Sequence of chain 22.A:
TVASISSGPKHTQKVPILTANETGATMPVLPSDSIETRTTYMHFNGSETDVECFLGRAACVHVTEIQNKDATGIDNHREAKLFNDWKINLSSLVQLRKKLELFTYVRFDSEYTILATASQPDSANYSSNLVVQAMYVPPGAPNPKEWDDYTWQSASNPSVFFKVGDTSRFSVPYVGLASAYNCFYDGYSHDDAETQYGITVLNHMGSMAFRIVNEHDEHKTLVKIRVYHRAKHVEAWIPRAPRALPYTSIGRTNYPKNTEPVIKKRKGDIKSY

Binding-site contacts:
Ligand atom CM4 contacts residue VAL176 of chain 22.A at 3.7 Å (hydrophobic).
Ligand atom CM2 contacts residue TYR128 of chain 22.A at 3.4 Å (hydrophobic).
Ligand atom CM4 contacts residue PHE186 of chain 22.A at 3.5 Å (hydrophobic).
Ligand atom CM6 contacts residue TYR152 of chain 22.A at 3.4 Å (hydrophobic).
Ligand atom C4B contacts residue TYR152 of chain 22.A at 3.6 Å (hydrophobic).
Ligand atom CM2 contacts residue MET224 of chain 22.A at 3.5 Å (hydrophobic).
Ligand atom C3A contacts residue PHE186 of chain 22.A at 3.1 Å (hydrophobic).
Ligand atom C1C contacts residue TYR197 of chain 22.A at 3.7 Å (hydrophobic).
Ligand atom CM4 contacts residue ALA150 of chain 22.A at 3.7 Å (hydrophobic).
Ligand atom F3 contacts residue PRO174 of chain 22.A at 3.1 Å.
Ligand atom C4 contacts residue LEU106 of chain 22.A at 3.3 Å (hydrophobic).
Ligand atom C3 contacts residue LEU106 of chain 22.A at 3.4 Å (hydrophobic).
Ligand atom O1 contacts residue MET221 of chain 22.A at 3.7 Å.
Ligand atom C1C contacts residue TYR128 of chain 22.A at 3.3 Å (hydrophobic).
Ligand atom N3A contacts residue TYR152 of chain 22.A at 3.5 Å.
Ligand atom N3A contacts residue PHE186 of chain 22.A at 3.1 Å.
Ligand atom C5B contacts residue TYR152 of chain 22.A at 3.4 Å (hydrophobic).
Ligand atom F3 contacts residue ALA150 of chain 22.A at 3.0 Å.
Ligand atom F3 contacts residue TYR152 of chain 22.A at 3.6 Å.
Ligand atom F2 contacts residue VAL176 of chain 22.A at 2.7 Å.
Ligand atom C2A contacts residue TYR152 of chain 22.A at 3.5 Å (hydrophobic).
Ligand atom N1A contacts residue PRO174 of chain 22.A at 3.5 Å.
Ligand atom C3B contacts residue MET224 of chain 22.A at 3.6 Å (hydrophobic).
Ligand atom F2 contacts residue PHE186 of chain 22.A at 3.1 Å.
Ligand atom N1A contacts residue PHE186 of chain 22.A at 3.5 Å.
Ligand atom O1A contacts residue PRO174 of chain 22.A at 3.4 Å.
Ligand atom CM6 contacts residue VAL191 of chain 22.A at 3.7 Å (hydrophobic).
Ligand atom C4 contacts residue TYR197 of chain 22.A at 3.7 Å (hydrophobic).
Ligand atom F3 contacts residue VAL176 of chain 22.A at 3.6 Å.
Ligand atom F1 contacts residue MET224 of chain 22.A at 3.7 Å.
Ligand atom CM3 contacts residue ASN219 of chain 22.A at 3.5 Å.
Ligand atom F3 contacts residue SER175 of chain 22.A at 2.8 Å.
Ligand atom N1A contacts residue ALA24 of chain 22.C at 3.3 Å.
Ligand atom C2C contacts residue TYR128 of chain 22.A at 3.2 Å (hydrophobic).
Ligand atom C3C contacts residue TYR128 of chain 22.A at 3.1 Å (hydrophobic).
Ligand atom C2A contacts residue PHE186 of chain 22.A at 3.3 Å (hydrophobic).
Ligand atom F1 contacts residue PHE186 of chain 22.A at 3.3 Å.
Ligand atom O1A contacts residue PHE186 of chain 22.A at 3.4 Å.
Ligand atom C6B contacts residue TYR152 of chain 22.A at 3.6 Å (hydrophobic).
Ligand atom O1A contacts residue ALA24 of chain 22.C at 3.4 Å.

Sequence of chain 23.C:
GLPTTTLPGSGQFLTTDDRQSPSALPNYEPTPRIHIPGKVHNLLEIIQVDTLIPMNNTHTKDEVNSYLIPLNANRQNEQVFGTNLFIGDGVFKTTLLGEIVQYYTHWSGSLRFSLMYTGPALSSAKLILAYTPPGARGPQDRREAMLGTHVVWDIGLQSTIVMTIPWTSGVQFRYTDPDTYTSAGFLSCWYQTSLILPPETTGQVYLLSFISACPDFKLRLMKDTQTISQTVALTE

Sequence of chain 22.C:
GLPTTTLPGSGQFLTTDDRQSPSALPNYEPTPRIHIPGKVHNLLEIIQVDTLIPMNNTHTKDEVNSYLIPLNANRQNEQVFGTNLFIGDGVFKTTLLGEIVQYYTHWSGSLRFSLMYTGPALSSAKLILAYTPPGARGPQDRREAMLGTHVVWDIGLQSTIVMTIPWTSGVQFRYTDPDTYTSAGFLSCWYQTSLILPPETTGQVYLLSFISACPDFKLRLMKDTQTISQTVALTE

The small molecule below binds the protein below.
Small molecule (SMILES): Cc1cc(CCCOc2c(C)cc(-c3noc(C(F)(F)F)n3)cc2C)on1